Binding-site contacts:
Ligand atom C03 contacts residue TYR193 of chain 1.J at 3.4 Å (hydrophobic).
Ligand atom C25 contacts residue MET28 of chain 1.J at 3.6 Å (hydrophobic).
Ligand atom C29 contacts residue TRP182 of chain 1.J at 3.7 Å (hydrophobic).
Ligand atom C29 contacts residue TRP95 of chain 1.J at 3.4 Å (hydrophobic).
Ligand atom C28 contacts residue MET28 of chain 1.J at 3.5 Å (hydrophobic).
Ligand atom C10 contacts residue HIS178 of chain 1.J at 3.7 Å.
Ligand atom C08 contacts residue GLY118 of chain 1.J at 3.5 Å.
Ligand atom C29 contacts residue MET28 of chain 1.J at 3.6 Å (hydrophobic).
Ligand atom C13 contacts residue TYR141 of chain 1.J at 3.7 Å (hydrophobic).
Ligand atom C07 contacts residue ILE114 of chain 1.J at 3.4 Å (hydrophobic).
Ligand atom C09 contacts residue PHE122 of chain 1.J at 3.6 Å (hydrophobic).
Ligand atom C28 contacts residue TYR91 of chain 1.J at 3.0 Å (hydrophobic).
Ligand atom C19 contacts residue ALA49 of chain 1.J at 3.5 Å (hydrophobic).
Ligand atom O02 contacts residue GLY118 of chain 1.J at 3.4 Å.
Ligand atom C28 contacts residue HIS25 of chain 1.J at 3.7 Å.
Ligand atom O03 contacts residue HIS25 of chain 1.J at 3.1 Å (h-bond).
Ligand atom C12 contacts residue TRP117 of chain 1.J at 3.6 Å (hydrophobic).
Ligand atom C08 contacts residue HIS178 of chain 1.J at 3.4 Å.
Ligand atom C04 contacts residue LEU121 of chain 1.J at 3.5 Å (hydrophobic).
Ligand atom C09 contacts residue HIS178 of chain 1.J at 3.5 Å.
Ligand atom C06 contacts residue HIS178 of chain 1.J at 3.6 Å.
Ligand atom C27 contacts residue TYR91 of chain 1.J at 3.0 Å (hydrophobic).
Ligand atom C07 contacts residue GLY118 of chain 1.J at 3.5 Å.
Ligand atom O03 contacts residue TYR91 of chain 1.J at 2.4 Å (h-bond).
Ligand atom C07 contacts residue HIS178 of chain 1.J at 3.5 Å.
Ligand atom C30 contacts residue TRP182 of chain 1.J at 3.5 Å (hydrophobic).
Ligand atom O01 contacts residue HIS178 of chain 1.J at 3.0 Å.
Ligand atom C20 contacts residue LYS48 of chain 1.J at 3.6 Å.
Ligand atom O01 contacts residue TYR193 of chain 1.J at 3.6 Å.
Ligand atom O04 contacts residue ILE147 of chain 1.J at 3.6 Å.
Ligand atom C18 contacts residue TYR141 of chain 1.J at 3.6 Å (hydrophobic).
Ligand atom C21 contacts residue LEU32 of chain 1.J at 3.7 Å (hydrophobic).
Ligand atom O03 contacts residue MET28 of chain 1.J at 3.7 Å.
Ligand atom C19 contacts residue MET45 of chain 1.J at 3.6 Å (hydrophobic).
Ligand atom C29 contacts residue HIS25 of chain 1.J at 3.4 Å.
Ligand atom O03 contacts residue TRP95 of chain 1.J at 2.9 Å (h-bond).
Ligand atom C17 contacts residue TYR141 of chain 1.J at 3.4 Å (hydrophobic).
Ligand atom O04 contacts residue TYR193 of chain 1.J at 2.9 Å (h-bond).
Ligand atom C22 contacts residue MET28 of chain 1.J at 3.6 Å (hydrophobic).
Ligand atom C28 contacts residue TRP95 of chain 1.J at 3.3 Å (hydrophobic).

Sequence of chain 1.J:
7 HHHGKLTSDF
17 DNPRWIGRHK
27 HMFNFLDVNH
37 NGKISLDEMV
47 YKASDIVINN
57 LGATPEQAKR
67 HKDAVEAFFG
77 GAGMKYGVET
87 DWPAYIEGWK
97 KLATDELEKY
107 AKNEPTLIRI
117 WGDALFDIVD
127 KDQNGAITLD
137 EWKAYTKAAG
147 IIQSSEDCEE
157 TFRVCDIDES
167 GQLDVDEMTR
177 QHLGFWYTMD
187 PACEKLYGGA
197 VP

A small-molecule ligand and the protein it binds are described below.
Small molecule (SMILES): O=C1c2cc(-c3ccc(O)cc3)cc(Cc3ccccc3)c2C[C@]1(CO)Cc1ccc(O)cc1